Sequence of chain 1.B:
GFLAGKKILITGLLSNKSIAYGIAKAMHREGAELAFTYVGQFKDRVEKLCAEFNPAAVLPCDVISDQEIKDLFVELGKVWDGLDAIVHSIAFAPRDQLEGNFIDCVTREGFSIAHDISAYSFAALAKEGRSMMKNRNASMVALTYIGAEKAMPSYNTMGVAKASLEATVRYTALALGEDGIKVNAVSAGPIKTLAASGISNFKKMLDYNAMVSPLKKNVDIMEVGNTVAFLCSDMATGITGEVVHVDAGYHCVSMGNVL

Binding-site contacts:
Ligand atom C22 contacts residue MET226 of chain 1.B at 3.7 Å (hydrophobic).
Ligand atom C10 contacts residue PHE223 of chain 1.B at 3.7 Å (hydrophobic).
Ligand atom C15 contacts residue MET226 of chain 1.B at 3.9 Å (hydrophobic).
Ligand atom C23 contacts residue SER175 of chain 1.B at 3.8 Å.
Ligand atom C15 contacts residue TYR176 of chain 1.B at 3.9 Å (hydrophobic).
Ligand atom C22 contacts residue TYR166 of chain 1.B at 3.9 Å (hydrophobic).
Ligand atom N7 contacts residue NAD1 of chain 1.O at 2.7 Å (h-bond).
Ligand atom C2 contacts residue ALA216 of chain 1.B at 3.8 Å (hydrophobic).
Ligand atom C15 contacts residue TYR166 of chain 1.B at 3.4 Å (hydrophobic).
Ligand atom C11 contacts residue TYR176 of chain 1.B at 3.9 Å (hydrophobic).
Ligand atom C3 contacts residue ALA112 of chain 1.B at 3.8 Å (hydrophobic).
Ligand atom C6 contacts residue TYR176 of chain 1.B at 3.7 Å (hydrophobic).
Ligand atom C20 contacts residue ALA112 of chain 1.B at 3.9 Å (hydrophobic).
Ligand atom C12 contacts residue TYR176 of chain 1.B at 3.7 Å (hydrophobic).
Ligand atom C16 contacts residue TYR166 of chain 1.B at 3.8 Å (hydrophobic).
Ligand atom C17 contacts residue LEU119 of chain 1.B at 3.7 Å (hydrophobic).
Ligand atom N9 contacts residue TYR176 of chain 1.B at 3.7 Å.
Ligand atom C3 contacts residue MET179 of chain 1.B at 4.0 Å (hydrophobic).
Ligand atom O21 contacts residue TYR176 of chain 1.B at 3.7 Å.
Ligand atom C11 contacts residue PHE223 of chain 1.B at 3.8 Å (hydrophobic).
Ligand atom C3 contacts residue NAD1 of chain 1.O at 3.5 Å.
Ligand atom O21 contacts residue PRO174 of chain 1.B at 3.6 Å (h-bond).
Ligand atom C4 contacts residue ALA216 of chain 1.B at 3.5 Å (hydrophobic).
Ligand atom C6 contacts residue NAD1 of chain 1.O at 3.4 Å.
Ligand atom C23 contacts residue ILE220 of chain 1.B at 3.8 Å (hydrophobic).
Ligand atom C22 contacts residue PRO174 of chain 1.B at 3.5 Å (hydrophobic).
Ligand atom C8 contacts residue TYR176 of chain 1.B at 3.5 Å (hydrophobic).
Ligand atom C13 contacts residue TYR176 of chain 1.B at 3.5 Å (hydrophobic).
Ligand atom N7 contacts residue TYR176 of chain 1.B at 3.0 Å (h-bond).
Ligand atom C19 contacts residue PHE113 of chain 1.B at 3.9 Å (hydrophobic).
Ligand atom C20 contacts residue ALA114 of chain 1.B at 4.0 Å (hydrophobic).
Ligand atom C5 contacts residue TYR176 of chain 1.B at 3.8 Å (hydrophobic).
Ligand atom C19 contacts residue ALA114 of chain 1.B at 3.5 Å (hydrophobic).
Ligand atom C14 contacts residue MET226 of chain 1.B at 3.6 Å (hydrophobic).
Ligand atom C8 contacts residue NAD1 of chain 1.O at 3.5 Å.
Ligand atom C10 contacts residue NAD1 of chain 1.O at 3.5 Å.
Ligand atom C17 contacts residue ALA216 of chain 1.B at 3.3 Å (hydrophobic).
Ligand atom O21 contacts residue MET226 of chain 1.B at 3.5 Å (h-bond).
Ligand atom C14 contacts residue TYR176 of chain 1.B at 3.5 Å (hydrophobic).
Ligand atom C20 contacts residue PHE113 of chain 1.B at 3.8 Å (hydrophobic).

Sequence of chain 1.C:
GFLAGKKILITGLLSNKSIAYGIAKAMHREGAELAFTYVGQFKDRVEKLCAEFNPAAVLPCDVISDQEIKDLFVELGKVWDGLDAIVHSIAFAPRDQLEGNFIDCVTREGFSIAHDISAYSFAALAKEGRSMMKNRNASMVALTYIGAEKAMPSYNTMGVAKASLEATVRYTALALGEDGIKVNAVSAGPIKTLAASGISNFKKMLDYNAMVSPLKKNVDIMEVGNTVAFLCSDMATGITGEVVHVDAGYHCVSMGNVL

The protein below binds the small molecule below.
Small molecule (SMILES): COc1ccc(Cn2cnc3cc4c(cc32)CCCC4)cc1C